Sequence of chain 1.A:
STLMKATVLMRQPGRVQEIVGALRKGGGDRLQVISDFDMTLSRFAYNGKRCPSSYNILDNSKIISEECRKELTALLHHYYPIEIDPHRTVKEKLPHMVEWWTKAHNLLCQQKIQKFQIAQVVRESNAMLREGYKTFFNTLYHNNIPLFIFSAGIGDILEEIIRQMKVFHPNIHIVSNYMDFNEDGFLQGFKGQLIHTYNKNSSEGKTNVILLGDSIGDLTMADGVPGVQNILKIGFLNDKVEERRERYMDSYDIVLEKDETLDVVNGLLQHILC

The small molecule below binds the protein below.
Small molecule (SMILES): O=C(CO)[C@H](O)[C@H](O)CO

Binding-site contacts:
Ligand atom O2 contacts residue TYR87 of chain 1.A at 4.1 Å.
Ligand atom C4 contacts residue GLU90 of chain 1.A at 2.5 Å.
Ligand atom C2 contacts residue TYR87 of chain 1.A at 4.0 Å (hydrophobic).
Ligand atom C4 contacts residue THR204 of chain 1.A at 3.9 Å.
Ligand atom C4 contacts residue PO41 of chain 1.N at 3.6 Å.
Ligand atom C1 contacts residue GLU90 of chain 1.A at 3.9 Å.
Ligand atom C1 contacts residue TYR87 of chain 1.A at 4.1 Å (hydrophobic).
Ligand atom O4 contacts residue IPQ1 of chain 1.E at 3.5 Å.
Ligand atom C3 contacts residue GLU90 of chain 1.A at 1.4 Å.
Ligand atom C2 contacts residue GLU90 of chain 1.A at 2.5 Å.
Ligand atom C2 contacts residue IPQ1 of chain 1.E at 4.3 Å.
Ligand atom O4 contacts residue THR204 of chain 1.A at 3.1 Å.
Ligand atom C5 contacts residue THR204 of chain 1.A at 3.3 Å.
Ligand atom O1 contacts residue TYR87 of chain 1.A at 4.2 Å.
Ligand atom O5 contacts residue PO41 of chain 1.N at 4.0 Å.
Ligand atom C4 contacts residue IPQ1 of chain 1.E at 3.4 Å.
Ligand atom O5 contacts residue GLU90 of chain 1.A at 2.9 Å (salt-bridge).
Ligand atom C5 contacts residue GLU90 of chain 1.A at 3.1 Å.
Ligand atom C1 contacts residue IPQ1 of chain 1.E at 3.6 Å.
Ligand atom O2 contacts residue ILE91 of chain 1.A at 4.2 Å.
Ligand atom O4 contacts residue PO41 of chain 1.N at 2.9 Å (h-bond).
Ligand atom C3 contacts residue IPQ1 of chain 1.E at 3.7 Å.
Ligand atom O5 contacts residue THR204 of chain 1.A at 2.6 Å (h-bond).
Ligand atom C5 contacts residue PO41 of chain 1.N at 3.5 Å.
Ligand atom O2 contacts residue GLU90 of chain 1.A at 2.8 Å (salt-bridge).
Ligand atom O4 contacts residue TRP108 of chain 1.A at 3.6 Å.
Ligand atom O4 contacts residue TYR62 of chain 1.A at 4.4 Å.
Ligand atom O4 contacts residue GLU90 of chain 1.A at 2.9 Å (salt-bridge).